Binding-site contacts:
Ligand atom C4 contacts residue GLY106 of chain 1.B at 3.7 Å.
Ligand atom CAV contacts residue LEU103 of chain 1.B at 3.6 Å (hydrophobic).
Ligand atom NAA contacts residue VAL39 of chain 1.B at 3.7 Å.
Ligand atom CAF contacts residue ALA149 of chain 1.B at 3.3 Å (hydrophobic).
Ligand atom C5 contacts residue LEU103 of chain 1.B at 3.5 Å (hydrophobic).
Ligand atom CAH contacts residue ALA149 of chain 1.B at 3.4 Å (hydrophobic).
Ligand atom C2 contacts residue CD1 of chain 1.J at 3.0 Å.
Ligand atom CAU contacts residue CD1 of chain 1.J at 3.4 Å.
Ligand atom N3 contacts residue ASP110 of chain 1.B at 3.1 Å (salt-bridge).
Ligand atom NAR contacts residue LEU103 of chain 1.B at 2.8 Å (h-bond).
Ligand atom CAH contacts residue LEU152 of chain 1.B at 3.7 Å (hydrophobic).
Ligand atom C6 contacts residue LEU103 of chain 1.B at 3.4 Å (hydrophobic).
Ligand atom NAN contacts residue GLU101 of chain 1.B at 3.5 Å (salt-bridge).
Ligand atom CAD contacts residue GLY104 of chain 1.B at 3.8 Å.
Ligand atom C6 contacts residue ILE31 of chain 1.B at 3.9 Å (hydrophobic).
Ligand atom NAQ contacts residue ASP110 of chain 1.B at 3.8 Å.
Ligand atom NAN contacts residue LEU103 of chain 1.B at 3.0 Å (h-bond).
Ligand atom NAR contacts residue ILE31 of chain 1.B at 3.7 Å.
Ligand atom NAN contacts residue ALA52 of chain 1.B at 3.8 Å.
Ligand atom CAL contacts residue MET100 of chain 1.B at 3.3 Å (hydrophobic).
Ligand atom NAQ contacts residue ILE31 of chain 1.B at 3.8 Å.
Ligand atom CAI contacts residue ASP110 of chain 1.B at 3.9 Å.
Ligand atom CAK contacts residue LEU152 of chain 1.B at 3.8 Å (hydrophobic).
Ligand atom CAX contacts residue LEU152 of chain 1.B at 3.7 Å (hydrophobic).
Ligand atom CAV contacts residue ILE31 of chain 1.B at 3.8 Å (hydrophobic).
Ligand atom N3 contacts residue ILE31 of chain 1.B at 3.7 Å.
Ligand atom CAJ contacts residue LEU103 of chain 1.B at 3.0 Å (hydrophobic).
Ligand atom NAS contacts residue ALA52 of chain 1.B at 3.4 Å.
Ligand atom CAL contacts residue VAL39 of chain 1.B at 3.9 Å (hydrophobic).
Ligand atom CAD contacts residue TYR102 of chain 1.B at 3.3 Å (hydrophobic).
Ligand atom CA0 contacts residue ASN150 of chain 1.B at 3.8 Å.
Ligand atom CAI contacts residue GLY106 of chain 1.B at 3.7 Å.
Ligand atom NAS contacts residue GLU101 of chain 1.B at 3.0 Å (salt-bridge).
Ligand atom N3 contacts residue CD1 of chain 1.J at 2.8 Å.
Ligand atom CAJ contacts residue TYR102 of chain 1.B at 3.5 Å (hydrophobic).
Ligand atom NAQ contacts residue CD1 of chain 1.J at 2.4 Å.
Ligand atom N1 contacts residue LEU152 of chain 1.B at 3.7 Å.
Ligand atom CAM contacts residue MET100 of chain 1.B at 3.5 Å (hydrophobic).
Ligand atom NAN contacts residue TYR102 of chain 1.B at 3.6 Å.
Ligand atom C2 contacts residue ILE31 of chain 1.B at 3.9 Å (hydrophobic).

Sequence of chain 1.B:
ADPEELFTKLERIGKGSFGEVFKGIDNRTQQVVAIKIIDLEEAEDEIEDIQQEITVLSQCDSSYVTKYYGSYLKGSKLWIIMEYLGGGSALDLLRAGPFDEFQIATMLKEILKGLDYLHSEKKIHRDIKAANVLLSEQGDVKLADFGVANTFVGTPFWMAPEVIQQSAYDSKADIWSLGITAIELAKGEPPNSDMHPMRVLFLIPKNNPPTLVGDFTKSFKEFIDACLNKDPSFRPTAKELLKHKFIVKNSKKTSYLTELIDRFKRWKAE

The small molecule below binds the protein below.
Small molecule (SMILES): N#CCC1C=CC(=Nc2nc(Nc3cc(C4CC4)[nH]n3)c3ccccc3n2)C=C1